The small molecule below binds the protein below.
Small molecule (SMILES): CC[C@H](C)[C@@H]1NC(=O)[C@H](CCCCN)NC(=O)[C@@H]2CCCN2C(=O)[C@H]2CCCN2C(=O)[C@H](CC(N)=O)NC(=O)[C@H](CC(=O)O)NC1=O

Sequence of chain 1.A:
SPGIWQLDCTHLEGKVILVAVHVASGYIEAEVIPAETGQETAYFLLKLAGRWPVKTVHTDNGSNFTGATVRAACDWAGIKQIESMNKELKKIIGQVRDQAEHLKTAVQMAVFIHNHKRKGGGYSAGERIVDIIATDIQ

Sequence of chain 1.B:
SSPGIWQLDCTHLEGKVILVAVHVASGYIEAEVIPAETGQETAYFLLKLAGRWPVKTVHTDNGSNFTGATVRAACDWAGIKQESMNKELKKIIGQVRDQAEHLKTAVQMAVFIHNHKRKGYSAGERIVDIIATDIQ

Binding-site contacts:
Ligand atom CG contacts residue GLU115 of chain 1.A at 3.4 Å.
Ligand atom ND2 contacts residue GLU115 of chain 1.A at 2.5 Å (salt-bridge).
Ligand atom CB contacts residue GLN113 of chain 1.A at 3.5 Å.
Ligand atom CG2 contacts residue THR119 of chain 1.A at 3.5 Å.
Ligand atom O contacts residue THR70 of chain 1.B at 4.0 Å.
Ligand atom OD2 contacts residue HIS116 of chain 1.A at 3.0 Å (h-bond).
Ligand atom NZ contacts residue ASP112 of chain 1.A at 3.6 Å.
Ligand atom CG contacts residue ALA114 of chain 1.A at 4.1 Å (hydrophobic).
Ligand atom CG contacts residue THR119 of chain 1.A at 3.5 Å.
Ligand atom N contacts residue GLN113 of chain 1.A at 2.8 Å (h-bond).
Ligand atom CG contacts residue ASP112 of chain 1.A at 3.7 Å.
Ligand atom C contacts residue THR70 of chain 1.B at 3.8 Å.
Ligand atom CG2 contacts residue GLN113 of chain 1.A at 3.6 Å.
Ligand atom OD2 contacts residue ALA114 of chain 1.A at 4.0 Å.
Ligand atom CA contacts residue GLN113 of chain 1.A at 3.7 Å.
Ligand atom CE contacts residue ASP112 of chain 1.A at 3.3 Å.
Ligand atom CG contacts residue GLU115 of chain 1.A at 3.7 Å.
Ligand atom OD1 contacts residue ALA114 of chain 1.A at 3.5 Å.
Ligand atom OD1 contacts residue GLN40 of chain 1.B at 3.8 Å.
Ligand atom CB contacts residue GLU115 of chain 1.A at 3.7 Å.
Ligand atom CB contacts residue GLU115 of chain 1.A at 3.1 Å.
Ligand atom CD1 contacts residue MET123 of chain 1.A at 4.0 Å (hydrophobic).
Ligand atom CG2 contacts residue ALA114 of chain 1.A at 4.1 Å (hydrophobic).
Ligand atom C contacts residue GLN113 of chain 1.A at 3.6 Å.
Ligand atom CG contacts residue ALA114 of chain 1.A at 3.7 Å (hydrophobic).
Ligand atom CB contacts residue ALA114 of chain 1.A at 4.0 Å (hydrophobic).
Ligand atom OD1 contacts residue GLU115 of chain 1.A at 2.8 Å (salt-bridge).
Ligand atom OD1 contacts residue GLU115 of chain 1.A at 4.0 Å.
Ligand atom CG contacts residue GLN113 of chain 1.A at 3.5 Å.
Ligand atom CB contacts residue GLN113 of chain 1.A at 3.5 Å.
Ligand atom CG contacts residue GLU115 of chain 1.A at 3.0 Å.
Ligand atom O contacts residue THR70 of chain 1.B at 3.6 Å.
Ligand atom CB contacts residue THR119 of chain 1.A at 3.6 Å.
Ligand atom OD2 contacts residue GLU115 of chain 1.A at 3.4 Å (salt-bridge).
Ligand atom CD1 contacts residue TRP77 of chain 1.B at 3.8 Å (hydrophobic).
Ligand atom CA contacts residue GLN113 of chain 1.A at 3.6 Å.
Ligand atom O contacts residue GLN40 of chain 1.B at 3.4 Å.
Ligand atom CG contacts residue HIS116 of chain 1.A at 4.0 Å.
Ligand atom CD1 contacts residue ALA73 of chain 1.B at 4.1 Å (hydrophobic).
Ligand atom OD2 contacts residue THR119 of chain 1.A at 2.8 Å (h-bond).